Sequence of chain 1.C:
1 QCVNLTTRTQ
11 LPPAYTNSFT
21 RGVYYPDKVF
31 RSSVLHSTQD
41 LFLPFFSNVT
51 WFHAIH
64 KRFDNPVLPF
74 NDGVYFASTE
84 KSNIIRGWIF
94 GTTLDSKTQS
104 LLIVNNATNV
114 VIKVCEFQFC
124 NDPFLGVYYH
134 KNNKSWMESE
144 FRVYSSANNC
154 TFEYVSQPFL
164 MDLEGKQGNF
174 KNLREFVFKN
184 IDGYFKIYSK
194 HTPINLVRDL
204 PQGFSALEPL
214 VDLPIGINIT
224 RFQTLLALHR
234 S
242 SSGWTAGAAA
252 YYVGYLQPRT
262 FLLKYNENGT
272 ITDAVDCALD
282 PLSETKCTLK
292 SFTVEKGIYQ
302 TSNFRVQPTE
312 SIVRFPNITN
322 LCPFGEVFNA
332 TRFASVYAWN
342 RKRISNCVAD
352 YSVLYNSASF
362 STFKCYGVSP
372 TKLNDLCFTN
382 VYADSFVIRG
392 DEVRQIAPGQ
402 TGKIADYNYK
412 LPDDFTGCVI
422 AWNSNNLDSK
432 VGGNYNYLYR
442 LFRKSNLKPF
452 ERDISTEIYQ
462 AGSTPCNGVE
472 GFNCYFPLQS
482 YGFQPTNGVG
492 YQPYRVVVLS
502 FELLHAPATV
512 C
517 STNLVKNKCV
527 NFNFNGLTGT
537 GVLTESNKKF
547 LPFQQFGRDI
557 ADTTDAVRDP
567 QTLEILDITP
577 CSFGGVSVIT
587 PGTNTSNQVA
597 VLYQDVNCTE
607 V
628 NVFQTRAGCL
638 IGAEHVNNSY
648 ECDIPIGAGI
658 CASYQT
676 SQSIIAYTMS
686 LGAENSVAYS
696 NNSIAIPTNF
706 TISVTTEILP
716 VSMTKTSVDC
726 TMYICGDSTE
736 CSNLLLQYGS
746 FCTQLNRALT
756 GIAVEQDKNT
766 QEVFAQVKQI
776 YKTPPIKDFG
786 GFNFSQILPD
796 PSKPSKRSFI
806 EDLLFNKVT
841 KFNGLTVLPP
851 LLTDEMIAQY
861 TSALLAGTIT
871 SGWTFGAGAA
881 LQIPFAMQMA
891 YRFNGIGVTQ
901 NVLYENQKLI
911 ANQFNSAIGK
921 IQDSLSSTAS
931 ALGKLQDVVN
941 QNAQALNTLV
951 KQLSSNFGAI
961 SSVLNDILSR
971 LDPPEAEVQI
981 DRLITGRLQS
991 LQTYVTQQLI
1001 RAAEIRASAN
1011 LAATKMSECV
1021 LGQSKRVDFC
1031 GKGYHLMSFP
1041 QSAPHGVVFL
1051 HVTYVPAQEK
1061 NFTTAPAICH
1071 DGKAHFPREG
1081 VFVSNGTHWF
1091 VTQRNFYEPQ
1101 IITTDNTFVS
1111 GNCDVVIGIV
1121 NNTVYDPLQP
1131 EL

Sequence of chain 1.B:
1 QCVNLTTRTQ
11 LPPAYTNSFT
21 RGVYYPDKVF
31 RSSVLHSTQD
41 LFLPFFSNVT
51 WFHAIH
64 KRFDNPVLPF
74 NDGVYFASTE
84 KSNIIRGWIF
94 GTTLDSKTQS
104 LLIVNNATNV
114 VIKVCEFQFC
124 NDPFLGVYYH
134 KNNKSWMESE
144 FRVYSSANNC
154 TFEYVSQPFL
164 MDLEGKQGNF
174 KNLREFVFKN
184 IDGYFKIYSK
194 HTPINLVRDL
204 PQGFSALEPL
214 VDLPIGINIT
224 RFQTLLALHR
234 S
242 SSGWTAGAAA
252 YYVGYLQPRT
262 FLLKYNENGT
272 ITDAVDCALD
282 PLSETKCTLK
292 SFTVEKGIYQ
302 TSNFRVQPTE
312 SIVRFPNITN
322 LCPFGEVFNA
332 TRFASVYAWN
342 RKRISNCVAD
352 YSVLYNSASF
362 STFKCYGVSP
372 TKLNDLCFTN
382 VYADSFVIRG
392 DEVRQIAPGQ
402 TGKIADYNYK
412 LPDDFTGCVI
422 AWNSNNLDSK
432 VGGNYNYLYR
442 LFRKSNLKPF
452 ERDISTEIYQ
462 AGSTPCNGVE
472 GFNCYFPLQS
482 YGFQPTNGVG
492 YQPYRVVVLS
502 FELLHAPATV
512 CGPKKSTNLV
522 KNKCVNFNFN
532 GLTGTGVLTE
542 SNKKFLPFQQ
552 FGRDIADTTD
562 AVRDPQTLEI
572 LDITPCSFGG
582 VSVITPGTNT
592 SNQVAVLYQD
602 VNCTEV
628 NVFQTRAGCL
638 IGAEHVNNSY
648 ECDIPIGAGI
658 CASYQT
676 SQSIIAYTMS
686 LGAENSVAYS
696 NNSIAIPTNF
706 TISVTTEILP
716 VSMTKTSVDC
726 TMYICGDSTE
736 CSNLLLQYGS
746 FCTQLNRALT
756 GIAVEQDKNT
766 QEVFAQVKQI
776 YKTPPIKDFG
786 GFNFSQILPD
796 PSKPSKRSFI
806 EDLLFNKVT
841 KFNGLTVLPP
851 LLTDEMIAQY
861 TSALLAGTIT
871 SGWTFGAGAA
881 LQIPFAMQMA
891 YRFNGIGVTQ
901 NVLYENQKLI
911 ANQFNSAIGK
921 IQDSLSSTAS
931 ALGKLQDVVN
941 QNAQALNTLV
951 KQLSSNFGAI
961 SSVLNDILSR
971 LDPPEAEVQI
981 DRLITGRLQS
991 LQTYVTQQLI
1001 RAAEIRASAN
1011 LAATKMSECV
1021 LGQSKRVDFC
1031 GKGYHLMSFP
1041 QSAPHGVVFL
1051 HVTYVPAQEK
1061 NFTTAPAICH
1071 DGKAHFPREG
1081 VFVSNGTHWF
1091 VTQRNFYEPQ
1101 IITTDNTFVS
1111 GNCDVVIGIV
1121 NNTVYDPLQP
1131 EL

Binding-site contacts:
Ligand atom C3 contacts residue ASN269 of chain 1.C at 3.8 Å.
Ligand atom O7 contacts residue ASN267 of chain 1.C at 2.7 Å (h-bond).
Ligand atom C4 contacts residue ASN269 of chain 1.C at 4.2 Å.
Ligand atom C8 contacts residue ASN267 of chain 1.C at 3.8 Å.
Ligand atom C8 contacts residue GLU268 of chain 1.C at 3.5 Å.
Ligand atom O5 contacts residue ASN269 of chain 1.C at 2.4 Å (h-bond).
Ligand atom C1 contacts residue ASN269 of chain 1.C at 1.4 Å.
Ligand atom O7 contacts residue GLU268 of chain 1.C at 4.5 Å.
Ligand atom C5 contacts residue LYS545 of chain 1.B at 3.5 Å.
Ligand atom C7 contacts residue GLU268 of chain 1.C at 4.3 Å.
Ligand atom O6 contacts residue LYS545 of chain 1.B at 3.5 Å (salt-bridge).
Ligand atom O5 contacts residue LYS545 of chain 1.B at 3.1 Å (salt-bridge).
Ligand atom C5 contacts residue ASN269 of chain 1.C at 3.7 Å.
Ligand atom C2 contacts residue ASN269 of chain 1.C at 2.5 Å.
Ligand atom C1 contacts residue LYS545 of chain 1.B at 3.5 Å.
Ligand atom O6 contacts residue ASN269 of chain 1.C at 4.5 Å.
Ligand atom O7 contacts residue ASN269 of chain 1.C at 3.1 Å (h-bond).
Ligand atom C6 contacts residue LYS545 of chain 1.B at 3.9 Å.
Ligand atom N2 contacts residue ASN269 of chain 1.C at 2.9 Å (h-bond).
Ligand atom C8 contacts residue ASN269 of chain 1.C at 4.3 Å.
Ligand atom C7 contacts residue ASN269 of chain 1.C at 3.2 Å.
Ligand atom C7 contacts residue ASN267 of chain 1.C at 3.8 Å.

This protein binds this small molecule.
Small molecule (SMILES): CC(=O)N[C@@H]1[C@@H](O)[C@H](O)[C@@H](CO)O[C@H]1O